This small molecule binds to this protein.
Small molecule (SMILES): CC(=O)N[C@H]1[C@H](O[C@H]2[C@H](O)[C@@H](NC(C)=O)CO[C@@H]2CO)O[C@H](CO)[C@@H](O)[C@@H]1O

Sequence of chain 1.C:
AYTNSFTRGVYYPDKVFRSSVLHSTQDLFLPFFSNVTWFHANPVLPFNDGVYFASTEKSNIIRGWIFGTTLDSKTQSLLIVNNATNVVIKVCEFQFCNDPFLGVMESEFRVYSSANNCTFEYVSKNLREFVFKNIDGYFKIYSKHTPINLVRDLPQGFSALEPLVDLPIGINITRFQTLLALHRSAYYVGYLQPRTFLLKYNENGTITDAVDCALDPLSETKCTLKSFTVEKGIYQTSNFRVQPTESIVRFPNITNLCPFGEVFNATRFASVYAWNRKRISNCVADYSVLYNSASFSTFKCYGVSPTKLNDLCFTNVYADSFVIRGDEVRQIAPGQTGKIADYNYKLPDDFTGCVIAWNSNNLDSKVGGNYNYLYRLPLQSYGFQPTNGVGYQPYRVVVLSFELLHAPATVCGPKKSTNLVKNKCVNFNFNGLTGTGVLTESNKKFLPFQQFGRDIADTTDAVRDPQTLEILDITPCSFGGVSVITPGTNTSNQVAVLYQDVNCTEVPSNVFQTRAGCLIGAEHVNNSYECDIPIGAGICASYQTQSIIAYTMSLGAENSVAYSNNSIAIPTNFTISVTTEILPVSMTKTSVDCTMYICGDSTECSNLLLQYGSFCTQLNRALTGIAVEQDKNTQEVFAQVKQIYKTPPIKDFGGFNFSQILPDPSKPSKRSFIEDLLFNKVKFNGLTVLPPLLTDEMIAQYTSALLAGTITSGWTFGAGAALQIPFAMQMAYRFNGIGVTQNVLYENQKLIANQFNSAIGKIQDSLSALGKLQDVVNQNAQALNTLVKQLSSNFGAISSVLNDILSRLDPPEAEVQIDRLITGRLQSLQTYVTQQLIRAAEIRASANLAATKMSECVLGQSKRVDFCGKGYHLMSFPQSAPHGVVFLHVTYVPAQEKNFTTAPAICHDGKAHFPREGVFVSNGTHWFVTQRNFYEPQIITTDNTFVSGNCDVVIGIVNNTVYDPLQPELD

Binding-site contacts:
Ligand atom C4 contacts residue ASN343 of chain 1.C at 4.3 Å.
Ligand atom C1 contacts residue ASN343 of chain 1.C at 1.4 Å.
Ligand atom O7 contacts residue ASN343 of chain 1.C at 4.2 Å.
Ligand atom C3 contacts residue ASN343 of chain 1.C at 3.8 Å.
Ligand atom N2 contacts residue PHE342 of chain 1.C at 4.3 Å.
Ligand atom C5 contacts residue ASN343 of chain 1.C at 3.6 Å.
Ligand atom C2 contacts residue ASN343 of chain 1.C at 2.5 Å.
Ligand atom C7 contacts residue ASN343 of chain 1.C at 3.8 Å.
Ligand atom C7 contacts residue PHE342 of chain 1.C at 4.4 Å (hydrophobic).
Ligand atom O5 contacts residue ASN343 of chain 1.C at 2.3 Å (h-bond).
Ligand atom N2 contacts residue ASN343 of chain 1.C at 2.9 Å (h-bond).
Ligand atom C8 contacts residue PHE342 of chain 1.C at 3.4 Å (hydrophobic).